Binding-site contacts:
Ligand atom C5 contacts residue TYR12 of chain 2.B at 3.7 Å (hydrophobic).
Ligand atom O3 contacts residue ARG228 of chain 2.B at 3.0 Å (salt-bridge).
Ligand atom C5 contacts residue ASP208 of chain 2.B at 4.0 Å.
Ligand atom O6 contacts residue TYR100 of chain 2.B at 3.0 Å (h-bond).
Ligand atom C5 contacts residue LEU99 of chain 2.B at 4.1 Å (hydrophobic).
Ligand atom C1 contacts residue SQ01 of chain 2.L at 1.4 Å.
Ligand atom C6 contacts residue TYR100 of chain 2.B at 3.8 Å (hydrophobic).
Ligand atom O4 contacts residue ASN14 of chain 2.B at 2.9 Å (h-bond).
Ligand atom C4 contacts residue GLY227 of chain 2.B at 3.8 Å.
Ligand atom C4 contacts residue SQ01 of chain 2.L at 3.4 Å.
Ligand atom C2 contacts residue SQ01 of chain 2.L at 2.3 Å.
Ligand atom C6 contacts residue ASP208 of chain 2.B at 3.4 Å.
Ligand atom C6 contacts residue ALA207 of chain 2.B at 3.4 Å (hydrophobic).
Ligand atom C4 contacts residue ASP208 of chain 2.B at 3.4 Å.
Ligand atom O3 contacts residue SQ01 of chain 2.L at 4.1 Å.
Ligand atom O2 contacts residue SQ01 of chain 2.L at 3.6 Å (h-bond).
Ligand atom C1 contacts residue LEU99 of chain 2.B at 3.6 Å (hydrophobic).
Ligand atom O6 contacts residue GLY98 of chain 2.B at 3.1 Å.
Ligand atom O2 contacts residue GLY98 of chain 2.B at 3.5 Å.
Ligand atom O4 contacts residue TYR12 of chain 2.B at 3.8 Å.
Ligand atom O4 contacts residue ASP208 of chain 2.B at 2.5 Å (salt-bridge).
Ligand atom C3 contacts residue ASN14 of chain 2.B at 4.1 Å.
Ligand atom O4 contacts residue ARG228 of chain 2.B at 3.2 Å (salt-bridge).
Ligand atom C6 contacts residue TYR12 of chain 2.B at 3.8 Å (hydrophobic).
Ligand atom O6 contacts residue ALA207 of chain 2.B at 3.4 Å.
Ligand atom C3 contacts residue ARG228 of chain 2.B at 3.9 Å.
Ligand atom O6 contacts residue LEU99 of chain 2.B at 3.1 Å (h-bond).
Ligand atom O5 contacts residue TYR100 of chain 2.B at 4.1 Å.
Ligand atom C4 contacts residue ARG228 of chain 2.B at 3.8 Å.
Ligand atom O5 contacts residue SQ01 of chain 2.L at 2.3 Å (h-bond).
Ligand atom O3 contacts residue GLY227 of chain 2.B at 3.6 Å.
Ligand atom C3 contacts residue SQ01 of chain 2.L at 2.8 Å.
Ligand atom C5 contacts residue SQ01 of chain 2.L at 2.9 Å.
Ligand atom C6 contacts residue LEU99 of chain 2.B at 4.0 Å (hydrophobic).
Ligand atom O4 contacts residue GLY227 of chain 2.B at 3.8 Å.
Ligand atom O5 contacts residue GLY98 of chain 2.B at 4.2 Å.
Ligand atom O2 contacts residue LEU99 of chain 2.B at 3.6 Å (h-bond).
Ligand atom O5 contacts residue LEU99 of chain 2.B at 3.1 Å (h-bond).
Ligand atom O6 contacts residue ASP208 of chain 2.B at 2.8 Å (salt-bridge).
Ligand atom C4 contacts residue ASN14 of chain 2.B at 3.9 Å.

Sequence of chain 2.B:
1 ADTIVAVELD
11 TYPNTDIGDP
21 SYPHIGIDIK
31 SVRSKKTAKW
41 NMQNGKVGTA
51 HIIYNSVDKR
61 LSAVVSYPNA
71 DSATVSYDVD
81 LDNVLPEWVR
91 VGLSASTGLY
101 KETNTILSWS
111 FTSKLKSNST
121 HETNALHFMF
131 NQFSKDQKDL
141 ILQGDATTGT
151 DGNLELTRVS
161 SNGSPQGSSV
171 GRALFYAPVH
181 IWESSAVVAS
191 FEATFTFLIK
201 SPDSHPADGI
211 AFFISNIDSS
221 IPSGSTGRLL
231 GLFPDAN

This protein binds this small molecule.
Small molecule (SMILES): OC[C@H]1O[C@H](O)[C@@H](O)[C@@H](O)[C@@H]1O